Binding-site contacts:
Ligand atom C2 contacts residue GLN1071 of chain 1.B at 4.4 Å.
Ligand atom C5 contacts residue ASN717 of chain 1.B at 3.7 Å.
Ligand atom C3 contacts residue ASN717 of chain 1.B at 3.8 Å.
Ligand atom O7 contacts residue LEU922 of chain 1.B at 3.0 Å.
Ligand atom O6 contacts residue GLN926 of chain 1.B at 3.6 Å.
Ligand atom C8 contacts residue GLN926 of chain 1.B at 4.2 Å.
Ligand atom O6 contacts residue PHE718 of chain 1.B at 4.4 Å.
Ligand atom C2 contacts residue ASN717 of chain 1.B at 2.4 Å.
Ligand atom N2 contacts residue LEU922 of chain 1.B at 4.5 Å.
Ligand atom C1 contacts residue GLN1071 of chain 1.B at 4.1 Å.
Ligand atom O5 contacts residue ASN717 of chain 1.B at 2.4 Å (h-bond).
Ligand atom O6 contacts residue THR719 of chain 1.B at 4.5 Å.
Ligand atom C1 contacts residue ASN717 of chain 1.B at 1.4 Å.
Ligand atom C4 contacts residue ASN717 of chain 1.B at 4.2 Å.
Ligand atom C5 contacts residue GLN926 of chain 1.B at 4.2 Å.
Ligand atom N2 contacts residue ASN717 of chain 1.B at 2.9 Å (h-bond).
Ligand atom O4 contacts residue LEU922 of chain 1.B at 4.0 Å.
Ligand atom C8 contacts residue LEU922 of chain 1.B at 3.8 Å (hydrophobic).
Ligand atom C3 contacts residue LEU922 of chain 1.B at 4.5 Å (hydrophobic).
Ligand atom O7 contacts residue ASN717 of chain 1.B at 3.3 Å (h-bond).
Ligand atom C7 contacts residue ASN717 of chain 1.B at 3.5 Å.
Ligand atom C7 contacts residue LEU922 of chain 1.B at 3.5 Å (hydrophobic).
Ligand atom O5 contacts residue GLN1071 of chain 1.B at 4.2 Å.
Ligand atom C6 contacts residue GLN926 of chain 1.B at 4.2 Å.

This small molecule binds to this protein.
Small molecule (SMILES): CC(=O)N[C@H]1[C@H](O[C@H]2[C@H](O)[C@@H](NC(C)=O)CO[C@@H]2CO)O[C@H](CO)[C@@H](O[C@@H]2O[C@H](CO)[C@@H](O)[C@H](O)[C@@H]2O)[C@@H]1O

Sequence of chain 1.B:
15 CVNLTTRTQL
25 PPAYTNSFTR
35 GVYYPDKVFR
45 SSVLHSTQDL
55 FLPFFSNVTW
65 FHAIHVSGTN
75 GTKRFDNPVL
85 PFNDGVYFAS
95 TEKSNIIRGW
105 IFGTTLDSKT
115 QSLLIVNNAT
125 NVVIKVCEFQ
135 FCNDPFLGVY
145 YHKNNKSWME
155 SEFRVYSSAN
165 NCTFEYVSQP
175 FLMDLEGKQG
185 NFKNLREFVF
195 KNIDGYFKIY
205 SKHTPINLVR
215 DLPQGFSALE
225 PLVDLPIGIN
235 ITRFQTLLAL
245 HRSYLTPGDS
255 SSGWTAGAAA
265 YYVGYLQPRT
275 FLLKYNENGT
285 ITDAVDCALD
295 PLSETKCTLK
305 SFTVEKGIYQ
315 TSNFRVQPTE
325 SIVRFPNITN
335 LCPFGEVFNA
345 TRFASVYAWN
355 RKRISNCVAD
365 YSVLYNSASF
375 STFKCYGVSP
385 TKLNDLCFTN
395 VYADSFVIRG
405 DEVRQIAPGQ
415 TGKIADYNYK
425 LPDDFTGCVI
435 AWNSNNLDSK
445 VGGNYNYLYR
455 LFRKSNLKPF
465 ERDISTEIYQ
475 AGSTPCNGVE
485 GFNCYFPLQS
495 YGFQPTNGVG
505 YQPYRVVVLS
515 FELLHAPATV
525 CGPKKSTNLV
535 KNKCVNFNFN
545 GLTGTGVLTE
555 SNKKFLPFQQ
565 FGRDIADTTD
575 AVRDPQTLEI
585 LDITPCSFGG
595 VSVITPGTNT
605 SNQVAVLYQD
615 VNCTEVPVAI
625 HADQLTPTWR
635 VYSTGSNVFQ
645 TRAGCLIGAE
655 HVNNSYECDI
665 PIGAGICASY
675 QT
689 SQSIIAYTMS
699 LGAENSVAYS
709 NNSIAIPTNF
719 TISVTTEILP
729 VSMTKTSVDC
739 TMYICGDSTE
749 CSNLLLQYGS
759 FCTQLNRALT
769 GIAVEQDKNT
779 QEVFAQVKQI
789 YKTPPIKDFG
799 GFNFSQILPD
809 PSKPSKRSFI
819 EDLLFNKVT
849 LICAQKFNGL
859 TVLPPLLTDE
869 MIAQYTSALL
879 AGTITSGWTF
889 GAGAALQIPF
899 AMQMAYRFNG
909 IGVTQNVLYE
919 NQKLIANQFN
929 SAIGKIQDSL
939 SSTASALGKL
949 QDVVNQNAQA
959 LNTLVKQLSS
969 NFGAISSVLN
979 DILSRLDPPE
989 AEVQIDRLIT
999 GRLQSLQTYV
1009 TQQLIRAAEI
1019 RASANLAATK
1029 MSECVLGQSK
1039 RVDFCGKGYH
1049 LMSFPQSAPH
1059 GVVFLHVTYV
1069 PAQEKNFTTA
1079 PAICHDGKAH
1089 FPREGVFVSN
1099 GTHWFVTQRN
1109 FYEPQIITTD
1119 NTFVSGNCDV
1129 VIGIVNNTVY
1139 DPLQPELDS